Binding-site contacts:
Ligand atom O5 contacts residue ASN154 of chain 1.F at 2.4 Å (h-bond).
Ligand atom C8 contacts residue ASN154 of chain 1.F at 3.6 Å.
Ligand atom C8 contacts residue GLY155 of chain 1.F at 4.1 Å.
Ligand atom C1 contacts residue THR156 of chain 1.F at 3.7 Å.
Ligand atom C3 contacts residue ASN154 of chain 1.F at 3.8 Å.
Ligand atom N2 contacts residue ASN154 of chain 1.F at 3.0 Å (h-bond).
Ligand atom C5 contacts residue ASN154 of chain 1.F at 3.6 Å.
Ligand atom C4 contacts residue ASN154 of chain 1.F at 4.2 Å.
Ligand atom C2 contacts residue THR156 of chain 1.F at 3.9 Å.
Ligand atom C7 contacts residue ASN154 of chain 1.F at 3.7 Å.
Ligand atom C3 contacts residue THR156 of chain 1.F at 3.9 Å.
Ligand atom N2 contacts residue THR156 of chain 1.F at 3.6 Å.
Ligand atom C1 contacts residue ASN154 of chain 1.F at 1.4 Å.
Ligand atom C8 contacts residue LYS39 of chain 1.F at 4.4 Å.
Ligand atom C2 contacts residue ASN154 of chain 1.F at 2.5 Å.

Sequence of chain 1.F:
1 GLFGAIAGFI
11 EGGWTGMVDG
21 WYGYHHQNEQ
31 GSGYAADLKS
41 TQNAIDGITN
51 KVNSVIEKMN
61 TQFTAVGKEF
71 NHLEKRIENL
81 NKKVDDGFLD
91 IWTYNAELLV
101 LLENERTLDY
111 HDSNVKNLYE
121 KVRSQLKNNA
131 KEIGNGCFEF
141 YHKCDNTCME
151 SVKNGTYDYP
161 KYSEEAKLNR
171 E

A small-molecule ligand and the protein it binds are described below.
Small molecule (SMILES): CC(=O)N[C@H]1[C@H](O[C@H]2[C@H](O)[C@@H](NC(C)=O)CO[C@@H]2CO)O[C@H](CO)[C@@H](O)[C@@H]1O